This protein binds this small molecule.
Small molecule (SMILES): Nc1ncnc2c1ncn2[C@@H]1O[C@H](COP(=O)(O)OP(=O)(O)OP(O)(O)=S)[C@@H](O)[C@H]1O

Sequence of chain 1.I:
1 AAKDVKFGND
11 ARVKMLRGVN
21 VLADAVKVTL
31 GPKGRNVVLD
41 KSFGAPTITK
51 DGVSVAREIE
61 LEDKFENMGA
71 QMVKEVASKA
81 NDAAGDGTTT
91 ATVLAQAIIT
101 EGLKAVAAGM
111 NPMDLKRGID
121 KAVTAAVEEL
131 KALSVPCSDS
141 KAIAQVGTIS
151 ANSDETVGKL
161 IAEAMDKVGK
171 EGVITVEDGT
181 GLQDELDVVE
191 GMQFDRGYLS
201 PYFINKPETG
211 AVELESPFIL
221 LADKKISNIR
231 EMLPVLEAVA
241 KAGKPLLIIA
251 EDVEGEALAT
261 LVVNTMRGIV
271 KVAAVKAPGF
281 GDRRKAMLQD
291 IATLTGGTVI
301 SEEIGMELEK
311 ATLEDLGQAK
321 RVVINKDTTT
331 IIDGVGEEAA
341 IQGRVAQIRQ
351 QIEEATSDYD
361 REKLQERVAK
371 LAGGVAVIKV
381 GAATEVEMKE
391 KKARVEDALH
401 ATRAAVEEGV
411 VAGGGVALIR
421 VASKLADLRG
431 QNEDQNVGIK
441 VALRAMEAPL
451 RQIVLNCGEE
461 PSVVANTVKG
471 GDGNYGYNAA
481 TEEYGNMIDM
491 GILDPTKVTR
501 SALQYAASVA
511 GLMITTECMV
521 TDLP

Binding-site contacts:
Ligand atom O3A contacts residue THR89 of chain 1.I at 3.6 Å (h-bond).
Ligand atom O2B contacts residue GLY87 of chain 1.I at 3.2 Å.
Ligand atom O1A contacts residue GLY31 of chain 1.I at 3.4 Å (h-bond).
Ligand atom O2B contacts residue THR88 of chain 1.I at 3.4 Å (h-bond).
Ligand atom N3 contacts residue GLY414 of chain 1.I at 3.6 Å.
Ligand atom O2' contacts residue ASP494 of chain 1.I at 2.9 Å (salt-bridge).
Ligand atom C5 contacts residue PRO32 of chain 1.I at 3.6 Å (hydrophobic).
Ligand atom O2' contacts residue GLY413 of chain 1.I at 3.4 Å.
Ligand atom S1G contacts residue ASP51 of chain 1.I at 3.4 Å (salt-bridge).
Ligand atom O2' contacts residue GLY414 of chain 1.I at 2.5 Å (h-bond).
Ligand atom N6 contacts residue ALA480 of chain 1.I at 3.5 Å.
Ligand atom O1A contacts residue TL1 of chain 1.MB at 3.0 Å.
Ligand atom O5' contacts residue GLY31 of chain 1.I at 3.5 Å (h-bond).
Ligand atom O1B contacts residue GLY87 of chain 1.I at 3.2 Å (h-bond).
Ligand atom N6 contacts residue ASN478 of chain 1.I at 2.8 Å (h-bond).
Ligand atom O3B contacts residue THR88 of chain 1.I at 3.3 Å (h-bond).
Ligand atom O3G contacts residue THR89 of chain 1.I at 3.4 Å (h-bond).
Ligand atom S1G contacts residue THR88 of chain 1.I at 3.2 Å (h-bond).
Ligand atom O3G contacts residue TL1 of chain 1.MB at 2.8 Å.
Ligand atom O2A contacts residue MG1 of chain 1.OB at 2.1 Å.
Ligand atom C6 contacts residue PRO32 of chain 1.I at 3.6 Å (hydrophobic).
Ligand atom PG contacts residue MG1 of chain 1.OB at 3.4 Å.
Ligand atom O1A contacts residue THR29 of chain 1.I at 3.5 Å (h-bond).
Ligand atom O1B contacts residue MG1 of chain 1.OB at 2.2 Å.
Ligand atom O3B contacts residue THR89 of chain 1.I at 3.2 Å (h-bond).
Ligand atom PB contacts residue MG1 of chain 1.OB at 3.3 Å.
Ligand atom C2 contacts residue ALA479 of chain 1.I at 3.4 Å (hydrophobic).
Ligand atom C2' contacts residue ASP494 of chain 1.I at 3.3 Å.
Ligand atom O2B contacts residue THR90 of chain 1.I at 2.7 Å (h-bond).
Ligand atom C2 contacts residue TYR477 of chain 1.I at 3.4 Å (hydrophobic).
Ligand atom O3' contacts residue ASP494 of chain 1.I at 2.8 Å (salt-bridge).
Ligand atom O2B contacts residue THR89 of chain 1.I at 3.0 Å (h-bond).
Ligand atom N6 contacts residue ILE492 of chain 1.I at 3.5 Å.
Ligand atom O2G contacts residue MG1 of chain 1.OB at 2.1 Å.
Ligand atom N1 contacts residue ALA479 of chain 1.I at 2.7 Å (h-bond).
Ligand atom PA contacts residue MG1 of chain 1.OB at 3.4 Å.
Ligand atom O1B contacts residue ASP86 of chain 1.I at 2.8 Å (salt-bridge).
Ligand atom O3G contacts residue GLY52 of chain 1.I at 3.5 Å (h-bond).
Ligand atom C3' contacts residue ASP494 of chain 1.I at 3.2 Å.
Ligand atom N1 contacts residue ASN478 of chain 1.I at 3.5 Å.